The small molecule below binds the protein below.
Small molecule (SMILES): NCC(=O)O

Binding-site contacts:
Ligand atom CA contacts residue TRP348 of chain 1.A at 4.3 Å (hydrophobic).
Ligand atom N contacts residue LYS218 of chain 1.A at 2.4 Å (salt-bridge).
Ligand atom CA contacts residue LYS218 of chain 1.A at 3.4 Å.
Ligand atom O contacts residue ARG380 of chain 1.A at 3.0 Å (salt-bridge).
Ligand atom OXT contacts residue LYS218 of chain 1.A at 4.2 Å.
Ligand atom OXT contacts residue TRP348 of chain 1.A at 3.2 Å (h-bond).
Ligand atom N contacts residue TYR119 of chain 1.A at 3.2 Å (h-bond).
Ligand atom CA contacts residue TYR119 of chain 1.A at 3.3 Å (hydrophobic).
Ligand atom O contacts residue TYR346 of chain 1.A at 3.6 Å.
Ligand atom C contacts residue TYR119 of chain 1.A at 4.1 Å (hydrophobic).
Ligand atom C contacts residue LYS218 of chain 1.A at 4.2 Å.
Ligand atom CA contacts residue TYR64 of chain 1.D at 4.2 Å (hydrophobic).
Ligand atom O contacts residue SER347 of chain 1.A at 2.9 Å (h-bond).
Ligand atom C contacts residue TRP348 of chain 1.A at 3.9 Å (hydrophobic).
Ligand atom C contacts residue ARG380 of chain 1.A at 3.6 Å.
Ligand atom OXT contacts residue ARG380 of chain 1.A at 2.9 Å (salt-bridge).
Ligand atom OXT contacts residue PLP1 of chain 1.E at 4.0 Å.
Ligand atom CA contacts residue PLP1 of chain 1.E at 3.5 Å.
Ligand atom CA contacts residue SER347 of chain 1.A at 3.7 Å.
Ligand atom N contacts residue PLP1 of chain 1.E at 2.3 Å.
Ligand atom OXT contacts residue TYR119 of chain 1.A at 3.9 Å.
Ligand atom O contacts residue TRP348 of chain 1.A at 4.2 Å.
Ligand atom N contacts residue TRP348 of chain 1.A at 3.9 Å.
Ligand atom C contacts residue SER347 of chain 1.A at 3.5 Å.

Sequence of chain 1.A:
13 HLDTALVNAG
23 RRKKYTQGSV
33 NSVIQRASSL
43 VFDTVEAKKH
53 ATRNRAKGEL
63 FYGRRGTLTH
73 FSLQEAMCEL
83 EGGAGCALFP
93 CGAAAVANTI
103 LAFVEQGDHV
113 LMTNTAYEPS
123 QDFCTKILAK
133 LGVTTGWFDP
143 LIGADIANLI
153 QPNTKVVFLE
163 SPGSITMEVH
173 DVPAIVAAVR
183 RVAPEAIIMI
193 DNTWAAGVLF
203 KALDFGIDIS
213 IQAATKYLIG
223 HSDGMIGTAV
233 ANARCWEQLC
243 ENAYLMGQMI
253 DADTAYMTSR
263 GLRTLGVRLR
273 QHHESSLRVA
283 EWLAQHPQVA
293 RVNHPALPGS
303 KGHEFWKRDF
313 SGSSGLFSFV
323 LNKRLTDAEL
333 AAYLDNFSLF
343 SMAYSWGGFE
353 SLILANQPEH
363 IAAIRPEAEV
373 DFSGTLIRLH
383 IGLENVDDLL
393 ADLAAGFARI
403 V

Sequence of chain 1.D:
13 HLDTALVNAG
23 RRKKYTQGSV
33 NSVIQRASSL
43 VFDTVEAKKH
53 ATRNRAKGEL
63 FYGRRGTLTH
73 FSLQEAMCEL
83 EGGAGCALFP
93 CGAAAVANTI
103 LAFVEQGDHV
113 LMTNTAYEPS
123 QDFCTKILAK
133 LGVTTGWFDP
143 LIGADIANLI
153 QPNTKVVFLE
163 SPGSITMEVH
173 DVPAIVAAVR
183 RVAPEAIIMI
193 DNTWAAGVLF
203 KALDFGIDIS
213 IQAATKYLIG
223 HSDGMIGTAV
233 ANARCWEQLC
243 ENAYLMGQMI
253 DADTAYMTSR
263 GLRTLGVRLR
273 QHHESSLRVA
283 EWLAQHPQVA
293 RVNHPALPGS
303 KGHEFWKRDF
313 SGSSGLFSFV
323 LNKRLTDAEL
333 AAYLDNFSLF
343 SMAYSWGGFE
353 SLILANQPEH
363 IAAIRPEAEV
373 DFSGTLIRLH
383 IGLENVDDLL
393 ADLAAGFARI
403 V